A small-molecule ligand and the protein it binds are described below.
Small molecule (SMILES): Cc1cc(C(=O)N[C@@H](C)C(=O)N[C@H](C(=O)N[C@@H](CC(C)C)C(=O)N[C@H](/C=C/C(=O)OCc2ccccc2)C[C@@H]2CCNC2=O)C(C)C)no1

Sequence of chain 1.A:
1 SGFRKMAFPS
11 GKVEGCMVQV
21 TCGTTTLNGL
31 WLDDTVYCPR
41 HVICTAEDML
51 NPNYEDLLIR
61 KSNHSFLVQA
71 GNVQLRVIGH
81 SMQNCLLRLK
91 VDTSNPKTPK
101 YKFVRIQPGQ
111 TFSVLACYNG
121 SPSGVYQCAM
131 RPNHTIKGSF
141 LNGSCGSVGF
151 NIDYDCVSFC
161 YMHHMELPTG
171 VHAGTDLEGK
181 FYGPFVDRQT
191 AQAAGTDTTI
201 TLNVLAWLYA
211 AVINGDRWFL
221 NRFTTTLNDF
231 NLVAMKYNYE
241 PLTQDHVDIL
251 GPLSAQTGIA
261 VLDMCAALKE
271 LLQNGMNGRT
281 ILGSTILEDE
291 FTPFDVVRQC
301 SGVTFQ

Sequence of chain 2.A:
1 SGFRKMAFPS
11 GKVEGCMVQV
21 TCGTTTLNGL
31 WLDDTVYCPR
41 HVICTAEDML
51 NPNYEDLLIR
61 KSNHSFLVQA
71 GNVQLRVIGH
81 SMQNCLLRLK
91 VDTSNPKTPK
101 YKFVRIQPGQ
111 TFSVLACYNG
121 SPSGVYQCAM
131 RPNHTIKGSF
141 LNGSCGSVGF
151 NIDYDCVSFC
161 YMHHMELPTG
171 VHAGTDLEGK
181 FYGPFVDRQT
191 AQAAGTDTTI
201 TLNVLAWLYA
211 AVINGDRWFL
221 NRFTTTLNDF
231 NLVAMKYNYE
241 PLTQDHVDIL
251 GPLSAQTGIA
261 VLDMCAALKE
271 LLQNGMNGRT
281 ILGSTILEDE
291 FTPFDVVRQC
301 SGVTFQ

Binding-site contacts:
Ligand atom O contacts residue SER144 of chain 2.A at 3.5 Å (h-bond).
Ligand atom C2 contacts residue MET49 of chain 2.A at 3.0 Å (hydrophobic).
Ligand atom N contacts residue ALA191 of chain 2.A at 3.5 Å.
Ligand atom CD1 contacts residue MET165 of chain 2.A at 3.1 Å (hydrophobic).
Ligand atom C21 contacts residue CYS145 of chain 2.A at 2.9 Å (hydrophobic).
Ligand atom O8 contacts residue PHE140 of chain 2.A at 3.4 Å.
Ligand atom CA contacts residue GLN189 of chain 2.A at 3.5 Å.
Ligand atom C contacts residue THR26 of chain 2.A at 3.3 Å.
Ligand atom CA contacts residue HIS164 of chain 2.A at 3.5 Å.
Ligand atom O contacts residue GLU166 of chain 2.A at 2.7 Å (salt-bridge).
Ligand atom C20 contacts residue CYS145 of chain 2.A at 1.7 Å (hydrophobic).
Ligand atom N contacts residue GLN189 of chain 2.A at 2.9 Å (h-bond).
Ligand atom C5 contacts residue THR25 of chain 2.A at 3.6 Å.
Ligand atom C contacts residue HIS164 of chain 2.A at 3.6 Å.
Ligand atom C29 contacts residue GLU166 of chain 2.A at 3.5 Å.
Ligand atom C27 contacts residue ASN142 of chain 2.A at 3.5 Å.
Ligand atom N contacts residue THR190 of chain 2.A at 3.2 Å (h-bond).
Ligand atom CA contacts residue GLU166 of chain 2.A at 3.6 Å.
Ligand atom N contacts residue GLU166 of chain 2.A at 2.7 Å (salt-bridge).
Ligand atom O contacts residue GLN189 of chain 2.A at 3.2 Å.
Ligand atom O contacts residue GLY143 of chain 2.A at 3.2 Å.
Ligand atom O contacts residue MET165 of chain 2.A at 3.0 Å.
Ligand atom O8 contacts residue HIS172 of chain 2.A at 3.1 Å.
Ligand atom N6 contacts residue GLU166 of chain 2.A at 2.8 Å (salt-bridge).
Ligand atom N contacts residue CYS145 of chain 2.A at 3.0 Å (h-bond).
Ligand atom C contacts residue CYS145 of chain 2.A at 3.5 Å (hydrophobic).
Ligand atom C25 contacts residue HIS163 of chain 2.A at 3.5 Å.
Ligand atom C contacts residue PRO168 of chain 2.A at 3.5 Å (hydrophobic).
Ligand atom O8 contacts residue GLU166 of chain 2.A at 3.5 Å.
Ligand atom C contacts residue GLY143 of chain 2.A at 3.5 Å.
Ligand atom C29 contacts residue HIS163 of chain 2.A at 3.5 Å.
Ligand atom CB contacts residue GLN192 of chain 2.A at 3.2 Å.
Ligand atom N contacts residue HIS164 of chain 2.A at 2.8 Å (h-bond).
Ligand atom O contacts residue CYS145 of chain 2.A at 2.9 Å (h-bond).
Ligand atom N6 contacts residue PHE140 of chain 2.A at 3.2 Å (h-bond).
Ligand atom O8 contacts residue HIS163 of chain 2.A at 2.6 Å (h-bond).
Ligand atom CA contacts residue CYS145 of chain 2.A at 2.7 Å (hydrophobic).
Ligand atom C25 contacts residue CYS145 of chain 2.A at 3.2 Å (hydrophobic).
Ligand atom CB contacts residue THR190 of chain 2.A at 3.5 Å.
Ligand atom N contacts residue PRO168 of chain 2.A at 3.5 Å.